Binding-site contacts:
Ligand atom O7 contacts residue LEU227 of chain 1.A at 3.6 Å.
Ligand atom C1 contacts residue ASN230 of chain 1.A at 1.4 Å.
Ligand atom N2 contacts residue ASN230 of chain 1.A at 2.9 Å (h-bond).
Ligand atom C7 contacts residue ASN230 of chain 1.A at 3.7 Å.
Ligand atom C6 contacts residue TYR234 of chain 1.A at 3.7 Å (hydrophobic).
Ligand atom C5 contacts residue TYR234 of chain 1.A at 3.6 Å (hydrophobic).
Ligand atom C8 contacts residue LEU227 of chain 1.A at 4.0 Å (hydrophobic).
Ligand atom C4 contacts residue ASN230 of chain 1.A at 4.2 Å.
Ligand atom C5 contacts residue ASN230 of chain 1.A at 3.7 Å.
Ligand atom C7 contacts residue LEU227 of chain 1.A at 4.1 Å (hydrophobic).
Ligand atom O5 contacts residue ASN230 of chain 1.A at 2.4 Å (h-bond).
Ligand atom C1 contacts residue TYR234 of chain 1.A at 3.7 Å (hydrophobic).
Ligand atom O5 contacts residue TYR234 of chain 1.A at 3.4 Å.
Ligand atom C8 contacts residue THR190 of chain 1.A at 3.4 Å.
Ligand atom C3 contacts residue ASN230 of chain 1.A at 3.8 Å.
Ligand atom O7 contacts residue ASN230 of chain 1.A at 4.0 Å.
Ligand atom C2 contacts residue ASN230 of chain 1.A at 2.5 Å.
Ligand atom O7 contacts residue THR189 of chain 1.A at 4.3 Å.

A small-molecule ligand and the protein it binds are described below.
Small molecule (SMILES): CC(=O)N[C@@H]1[C@@H](O)[C@H](O)[C@@H](CO)O[C@H]1O

Sequence of chain 1.A:
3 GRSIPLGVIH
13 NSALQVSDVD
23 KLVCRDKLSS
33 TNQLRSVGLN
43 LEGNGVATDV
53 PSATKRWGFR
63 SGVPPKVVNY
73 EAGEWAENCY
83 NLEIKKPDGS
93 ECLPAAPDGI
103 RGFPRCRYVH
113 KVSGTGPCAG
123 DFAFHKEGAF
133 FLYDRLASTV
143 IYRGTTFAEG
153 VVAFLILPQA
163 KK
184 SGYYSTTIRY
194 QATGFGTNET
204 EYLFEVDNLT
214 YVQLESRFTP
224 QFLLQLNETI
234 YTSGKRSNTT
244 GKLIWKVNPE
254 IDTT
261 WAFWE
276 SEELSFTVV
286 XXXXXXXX